A small-molecule ligand and the protein it binds are described below.
Small molecule (SMILES): CCc1ccc(Cc2ccc3c(c2)[C@]2(OC3)O[C@H](CO)[C@@H](O)[C@H](O)[C@@H]2O)cc1

Sequence of chain 2.A:
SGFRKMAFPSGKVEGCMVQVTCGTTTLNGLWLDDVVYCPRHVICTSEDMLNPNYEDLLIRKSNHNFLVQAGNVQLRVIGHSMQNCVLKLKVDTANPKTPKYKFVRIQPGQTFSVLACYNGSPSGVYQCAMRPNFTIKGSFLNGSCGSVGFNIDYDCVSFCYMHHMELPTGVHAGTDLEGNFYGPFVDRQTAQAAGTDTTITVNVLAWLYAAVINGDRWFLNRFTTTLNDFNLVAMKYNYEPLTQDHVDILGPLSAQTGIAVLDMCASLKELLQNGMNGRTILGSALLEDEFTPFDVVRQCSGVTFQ

Binding-site contacts:
Ligand atom C27 contacts residue VAL297 of chain 2.A at 3.8 Å (hydrophobic).
Ligand atom C08 contacts residue SER301 of chain 2.A at 4.3 Å.
Ligand atom O21 contacts residue PRO252 of chain 2.A at 3.9 Å.
Ligand atom C28 contacts residue SER301 of chain 2.A at 3.8 Å.
Ligand atom C09 contacts residue CYS300 of chain 2.A at 3.4 Å (hydrophobic).
Ligand atom C11 contacts residue GLN256 of chain 2.A at 3.5 Å.
Ligand atom C20 contacts residue GLN256 of chain 2.A at 3.9 Å.
Ligand atom C10 contacts residue SER301 of chain 2.A at 3.5 Å.
Ligand atom C22 contacts residue GLN256 of chain 2.A at 3.5 Å.
Ligand atom O15 contacts residue VAL297 of chain 2.A at 3.9 Å.
Ligand atom C27 contacts residue LEU253 of chain 2.A at 4.0 Å (hydrophobic).
Ligand atom C27 contacts residue GLN256 of chain 2.A at 3.3 Å.
Ligand atom C28 contacts residue GLN256 of chain 2.A at 3.0 Å.
Ligand atom C06 contacts residue CYS300 of chain 2.A at 4.0 Å (hydrophobic).
Ligand atom C10 contacts residue GLN256 of chain 2.A at 3.1 Å.
Ligand atom C07 contacts residue SER301 of chain 2.A at 3.3 Å.
Ligand atom O15 contacts residue PRO252 of chain 2.A at 3.6 Å.
Ligand atom O23 contacts residue GLN256 of chain 2.A at 3.2 Å.
Ligand atom O23 contacts residue ALA255 of chain 2.A at 4.4 Å.
Ligand atom C09 contacts residue SER301 of chain 2.A at 3.7 Å.
Ligand atom C22 contacts residue PRO252 of chain 2.A at 3.9 Å (hydrophobic).
Ligand atom C20 contacts residue PRO252 of chain 2.A at 3.8 Å (hydrophobic).
Ligand atom C22 contacts residue ALA255 of chain 2.A at 3.7 Å (hydrophobic).
Ligand atom C06 contacts residue SER301 of chain 2.A at 3.9 Å.
Ligand atom C16 contacts residue GLN256 of chain 2.A at 4.0 Å.
Ligand atom C27 contacts residue ILE213 of chain 2.A at 4.3 Å (hydrophobic).
Ligand atom C27 contacts residue SER301 of chain 2.A at 4.3 Å.
Ligand atom C14 contacts residue VAL297 of chain 2.A at 3.4 Å (hydrophobic).
Ligand atom C12 contacts residue GLN256 of chain 2.A at 3.7 Å.
Ligand atom C28 contacts residue CYS300 of chain 2.A at 3.8 Å (hydrophobic).
Ligand atom C13 contacts residue VAL297 of chain 2.A at 3.6 Å (hydrophobic).
Ligand atom C10 contacts residue CYS300 of chain 2.A at 4.4 Å (hydrophobic).
Ligand atom C11 contacts residue SER301 of chain 2.A at 3.9 Å.
Ligand atom C09 contacts residue GLN256 of chain 2.A at 3.9 Å.
Ligand atom C13 contacts residue GLN256 of chain 2.A at 3.6 Å.
Ligand atom C12 contacts residue VAL297 of chain 2.A at 4.1 Å (hydrophobic).
Ligand atom C28 contacts residue ILE213 of chain 2.A at 4.3 Å (hydrophobic).
Ligand atom C14 contacts residue LEU253 of chain 2.A at 4.2 Å (hydrophobic).
Ligand atom C14 contacts residue PRO252 of chain 2.A at 3.6 Å (hydrophobic).
Ligand atom O21 contacts residue GLN256 of chain 2.A at 3.0 Å.